Sequence of chain 1.J:
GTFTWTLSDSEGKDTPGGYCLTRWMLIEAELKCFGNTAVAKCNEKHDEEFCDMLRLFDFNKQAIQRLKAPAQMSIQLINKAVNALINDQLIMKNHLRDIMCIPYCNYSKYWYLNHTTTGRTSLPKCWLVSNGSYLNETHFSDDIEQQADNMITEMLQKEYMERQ

The small molecule below binds the protein below.
Small molecule (SMILES): CC(=O)N[C@H]1[C@H](O[C@H]2[C@H](O)[C@@H](NC(C)=O)CO[C@@H]2CO)O[C@H](CO)[C@@H](O)[C@@H]1O

Binding-site contacts:
Ligand atom O5 contacts residue ASN131 of chain 1.J at 2.4 Å (h-bond).
Ligand atom C4 contacts residue ASN131 of chain 1.J at 4.3 Å.
Ligand atom C5 contacts residue ASN131 of chain 1.J at 3.8 Å.
Ligand atom O7 contacts residue ASN131 of chain 1.J at 4.1 Å.
Ligand atom C3 contacts residue ASN131 of chain 1.J at 3.9 Å.
Ligand atom O6 contacts residue THR73 of chain 1.E at 4.2 Å.
Ligand atom C8 contacts residue GLY55 of chain 1.E at 4.0 Å.
Ligand atom C2 contacts residue ASN131 of chain 1.J at 2.5 Å.
Ligand atom C7 contacts residue ASN131 of chain 1.J at 3.8 Å.
Ligand atom C1 contacts residue ASN131 of chain 1.J at 1.5 Å.
Ligand atom C8 contacts residue SER54 of chain 1.E at 3.1 Å.
Ligand atom N2 contacts residue ASN131 of chain 1.J at 3.0 Å (h-bond).
Ligand atom C7 contacts residue SER54 of chain 1.E at 4.3 Å.

Sequence of chain 1.E:
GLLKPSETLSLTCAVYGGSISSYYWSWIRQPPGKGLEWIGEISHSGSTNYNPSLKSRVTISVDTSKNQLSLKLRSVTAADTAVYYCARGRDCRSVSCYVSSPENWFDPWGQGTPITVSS